The small molecule below binds the protein below.
Small molecule (SMILES): CCCCCCO[C@@H]1O[C@H](CO)[C@@H](O)[C@H](O)[C@H]1O

Binding-site contacts:
Ligand atom O4 contacts residue ASP269 of chain 1.A at 4.1 Å.
Ligand atom O1 contacts residue TYR267 of chain 1.A at 3.8 Å.
Ligand atom C3' contacts residue MET247 of chain 1.A at 4.0 Å (hydrophobic).
Ligand atom C4 contacts residue ASP269 of chain 1.A at 4.1 Å.
Ligand atom C1' contacts residue LYS251 of chain 1.A at 4.0 Å.
Ligand atom O4 contacts residue TYR267 of chain 1.A at 4.1 Å.
Ligand atom C5 contacts residue TYR267 of chain 1.A at 3.8 Å (hydrophobic).
Ligand atom O5 contacts residue TYR267 of chain 1.A at 3.5 Å.
Ligand atom C6 contacts residue ALA244 of chain 1.A at 4.0 Å (hydrophobic).
Ligand atom C4 contacts residue GLN248 of chain 1.A at 4.1 Å.
Ligand atom C6' contacts residue LEU259 of chain 1.A at 3.7 Å (hydrophobic).
Ligand atom C3' contacts residue TYR267 of chain 1.A at 3.4 Å (hydrophobic).
Ligand atom C3 contacts residue TYR267 of chain 1.A at 3.9 Å (hydrophobic).
Ligand atom C2' contacts residue LYS251 of chain 1.A at 3.8 Å.
Ligand atom C6 contacts residue TYR267 of chain 1.A at 3.9 Å (hydrophobic).
Ligand atom O4 contacts residue GLN248 of chain 1.A at 3.9 Å.
Ligand atom O2 contacts residue LYS251 of chain 1.A at 3.1 Å (salt-bridge).
Ligand atom O1 contacts residue LYS251 of chain 1.A at 3.7 Å.
Ligand atom C2 contacts residue TYR267 of chain 1.A at 3.8 Å (hydrophobic).
Ligand atom C1' contacts residue MET247 of chain 1.A at 4.2 Å (hydrophobic).
Ligand atom C1 contacts residue TYR267 of chain 1.A at 4.1 Å (hydrophobic).
Ligand atom O6 contacts residue ALA244 of chain 1.A at 3.4 Å (h-bond).
Ligand atom C4 contacts residue TYR267 of chain 1.A at 3.2 Å (hydrophobic).
Ligand atom C5 contacts residue GLN248 of chain 1.A at 3.7 Å.
Ligand atom C6' contacts residue MET247 of chain 1.A at 3.8 Å (hydrophobic).
Ligand atom O3 contacts residue TYR267 of chain 1.A at 4.1 Å.
Ligand atom C1' contacts residue TYR267 of chain 1.A at 3.8 Å (hydrophobic).
Ligand atom C2' contacts residue LEU259 of chain 1.A at 4.2 Å (hydrophobic).
Ligand atom C3 contacts residue GLN248 of chain 1.A at 4.1 Å.
Ligand atom C6' contacts residue LEU263 of chain 1.A at 3.7 Å (hydrophobic).
Ligand atom C4' contacts residue TYR267 of chain 1.A at 3.7 Å (hydrophobic).
Ligand atom C4' contacts residue LEU259 of chain 1.A at 4.1 Å (hydrophobic).
Ligand atom O6 contacts residue GLN248 of chain 1.A at 3.5 Å (h-bond).
Ligand atom C3 contacts residue ASP269 of chain 1.A at 4.2 Å.
Ligand atom O3 contacts residue LYS268 of chain 1.A at 4.0 Å.
Ligand atom O3 contacts residue ASP269 of chain 1.A at 3.2 Å (salt-bridge).
Ligand atom C6' contacts residue GLN80 of chain 1.A at 3.6 Å.
Ligand atom C5' contacts residue MET247 of chain 1.A at 3.4 Å (hydrophobic).
Ligand atom C2 contacts residue LYS268 of chain 1.A at 4.1 Å.
Ligand atom C5' contacts residue LEU259 of chain 1.A at 3.7 Å (hydrophobic).

Sequence of chain 1.A:
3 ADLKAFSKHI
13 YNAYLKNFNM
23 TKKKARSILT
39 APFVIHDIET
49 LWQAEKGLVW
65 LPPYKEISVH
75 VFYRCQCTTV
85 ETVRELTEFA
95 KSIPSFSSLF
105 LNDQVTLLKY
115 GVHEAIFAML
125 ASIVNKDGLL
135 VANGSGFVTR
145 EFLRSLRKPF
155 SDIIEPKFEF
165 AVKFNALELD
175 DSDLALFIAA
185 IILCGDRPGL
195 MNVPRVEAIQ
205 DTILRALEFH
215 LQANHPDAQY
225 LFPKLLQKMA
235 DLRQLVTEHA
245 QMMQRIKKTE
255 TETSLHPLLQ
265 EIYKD